Binding-site contacts:
Ligand atom C3 contacts residue ASP52 of chain 1.G at 4.0 Å.
Ligand atom C2 contacts residue ARG188 of chain 1.G at 3.7 Å.
Ligand atom N contacts residue FE1 of chain 1.NA at 2.4 Å.
Ligand atom C5 contacts residue ILE169 of chain 1.G at 3.6 Å (hydrophobic).
Ligand atom O1 contacts residue FE1 of chain 1.NA at 2.3 Å.
Ligand atom N contacts residue TYR78 of chain 1.G at 4.1 Å.
Ligand atom C4 contacts residue PRO77 of chain 1.G at 3.9 Å (hydrophobic).
Ligand atom C5 contacts residue LEU49 of chain 1.G at 3.7 Å (hydrophobic).
Ligand atom O1 contacts residue HIS193 of chain 1.G at 3.1 Å (h-bond).
Ligand atom C contacts residue HIS191 of chain 1.G at 3.7 Å.
Ligand atom C6 contacts residue TYR78 of chain 1.G at 4.0 Å (hydrophobic).
Ligand atom N contacts residue GLY76 of chain 1.G at 4.0 Å.
Ligand atom N contacts residue PRO77 of chain 1.G at 3.8 Å.
Ligand atom C6 contacts residue PRO77 of chain 1.G at 3.6 Å (hydrophobic).
Ligand atom C1 contacts residue PRO77 of chain 1.G at 3.5 Å (hydrophobic).
Ligand atom C4 contacts residue LEU49 of chain 1.G at 4.0 Å (hydrophobic).
Ligand atom C1 contacts residue FE1 of chain 1.NA at 3.9 Å.
Ligand atom C3 contacts residue VAL53 of chain 1.G at 4.1 Å (hydrophobic).
Ligand atom C6 contacts residue ARG188 of chain 1.G at 4.1 Å.
Ligand atom N contacts residue TYR133 of chain 1.G at 3.9 Å.
Ligand atom C4 contacts residue ILE169 of chain 1.G at 3.9 Å (hydrophobic).
Ligand atom O2 contacts residue TYR78 of chain 1.G at 3.1 Å.
Ligand atom O2 contacts residue HIS193 of chain 1.G at 3.1 Å (h-bond).
Ligand atom C contacts residue FE1 of chain 1.NA at 2.6 Å.
Ligand atom C contacts residue ARG188 of chain 1.G at 3.6 Å.
Ligand atom C contacts residue HIS193 of chain 1.G at 3.4 Å.
Ligand atom O1 contacts residue GLN207 of chain 1.G at 4.0 Å.
Ligand atom O1 contacts residue ARG188 of chain 1.G at 2.5 Å (salt-bridge).
Ligand atom N contacts residue HIS193 of chain 1.G at 2.9 Å (h-bond).
Ligand atom O1 contacts residue HIS191 of chain 1.G at 2.8 Å (h-bond).
Ligand atom C1 contacts residue ARG188 of chain 1.G at 3.7 Å.
Ligand atom C3 contacts residue ALA221 of chain 1.G at 4.1 Å (hydrophobic).
Ligand atom C4 contacts residue VAL53 of chain 1.G at 3.4 Å (hydrophobic).
Ligand atom C3 contacts residue PRO77 of chain 1.G at 3.9 Å (hydrophobic).
Ligand atom O2 contacts residue FE1 of chain 1.NA at 2.3 Å.
Ligand atom C5 contacts residue PRO77 of chain 1.G at 3.8 Å (hydrophobic).
Ligand atom C2 contacts residue ILE74 of chain 1.G at 3.9 Å (hydrophobic).
Ligand atom O2 contacts residue TYR133 of chain 1.G at 3.1 Å (h-bond).
Ligand atom C2 contacts residue GLY76 of chain 1.G at 3.9 Å.
Ligand atom C2 contacts residue PRO77 of chain 1.G at 3.7 Å (hydrophobic).

This protein binds this small molecule.
Small molecule (SMILES): O=C(NO)c1ccccc1

Sequence of chain 1.G:
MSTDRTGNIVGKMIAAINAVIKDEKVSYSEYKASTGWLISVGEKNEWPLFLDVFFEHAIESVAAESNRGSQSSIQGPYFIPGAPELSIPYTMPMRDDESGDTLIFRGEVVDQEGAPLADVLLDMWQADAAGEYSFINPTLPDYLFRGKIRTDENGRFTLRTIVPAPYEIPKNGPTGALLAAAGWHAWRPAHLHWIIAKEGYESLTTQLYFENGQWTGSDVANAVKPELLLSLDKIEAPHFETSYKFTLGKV